Binding-site contacts:
Ligand atom C5 contacts residue SER45 of chain 3.A at 3.8 Å.
Ligand atom N1 contacts residue ASP128 of chain 3.A at 2.8 Å (salt-bridge).
Ligand atom C3 contacts residue VAL47 of chain 3.A at 3.5 Å (hydrophobic).
Ligand atom C10 contacts residue SER45 of chain 3.A at 3.3 Å.
Ligand atom C10 contacts residue VAL47 of chain 3.A at 3.6 Å (hydrophobic).
Ligand atom N4 contacts residue VAL47 of chain 3.A at 3.4 Å.
Ligand atom C13 contacts residue TRP79 of chain 3.A at 3.7 Å (hydrophobic).
Ligand atom O15 contacts residue ALA86 of chain 3.A at 3.8 Å.
Ligand atom C8 contacts residue TRP120 of chain 1.B at 3.4 Å (hydrophobic).
Ligand atom C6 contacts residue TRP108 of chain 3.A at 3.4 Å (hydrophobic).
Ligand atom C5 contacts residue LEU25 of chain 3.A at 3.8 Å (hydrophobic).
Ligand atom C22 contacts residue SER112 of chain 3.A at 3.0 Å.
Ligand atom C12 contacts residue VAL47 of chain 3.A at 3.7 Å (hydrophobic).
Ligand atom C5 contacts residue ASN23 of chain 3.A at 3.8 Å.
Ligand atom N4 contacts residue SER45 of chain 3.A at 3.0 Å (h-bond).
Ligand atom O24 contacts residue SER112 of chain 3.A at 2.6 Å (h-bond).
Ligand atom C17 contacts residue ASN49 of chain 3.A at 3.3 Å.
Ligand atom O9 contacts residue ASP128 of chain 3.A at 3.8 Å.
Ligand atom O15 contacts residue SER88 of chain 3.A at 3.1 Å (h-bond).
Ligand atom N16 contacts residue ASN49 of chain 3.A at 2.5 Å (h-bond).
Ligand atom C14 contacts residue ASN49 of chain 3.A at 3.4 Å.
Ligand atom O9 contacts residue SER45 of chain 3.A at 3.8 Å.
Ligand atom O23 contacts residue SER112 of chain 3.A at 3.3 Å (h-bond).
Ligand atom N16 contacts residue GLY48 of chain 3.A at 3.3 Å.
Ligand atom S7 contacts residue THR90 of chain 3.A at 3.3 Å (h-bond).
Ligand atom C5 contacts residue ASP128 of chain 3.A at 3.7 Å.
Ligand atom C13 contacts residue ASN49 of chain 3.A at 3.5 Å.
Ligand atom C12 contacts residue GLY48 of chain 3.A at 3.5 Å.
Ligand atom C21 contacts residue SER112 of chain 3.A at 3.8 Å.
Ligand atom C18 contacts residue TRP120 of chain 1.B at 3.7 Å (hydrophobic).
Ligand atom C12 contacts residue ASN49 of chain 3.A at 3.5 Å.
Ligand atom C11 contacts residue TRP79 of chain 3.A at 3.6 Å (hydrophobic).
Ligand atom O9 contacts residue SER27 of chain 3.A at 2.8 Å (h-bond).
Ligand atom C5 contacts residue TYR43 of chain 3.A at 3.4 Å (hydrophobic).
Ligand atom O9 contacts residue ASN23 of chain 3.A at 3.0 Å (h-bond).
Ligand atom C5 contacts residue SER27 of chain 3.A at 3.7 Å.
Ligand atom O9 contacts residue TYR43 of chain 3.A at 2.5 Å (h-bond).
Ligand atom S7 contacts residue TRP79 of chain 3.A at 3.8 Å.
Ligand atom C2 contacts residue TRP108 of chain 3.A at 3.9 Å (hydrophobic).
Ligand atom C3 contacts residue TRP120 of chain 1.B at 3.7 Å (hydrophobic).

The small molecule below binds the protein below.
Small molecule (SMILES): O=C(O)CCCCCNC(=O)CCCC[C@@H]1SC[C@@H]2NC(=O)N[C@@H]21

Sequence of chain 1.B:
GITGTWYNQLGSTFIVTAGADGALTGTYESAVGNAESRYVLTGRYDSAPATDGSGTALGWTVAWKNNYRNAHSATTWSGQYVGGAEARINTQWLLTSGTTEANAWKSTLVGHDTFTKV

Sequence of chain 3.A:
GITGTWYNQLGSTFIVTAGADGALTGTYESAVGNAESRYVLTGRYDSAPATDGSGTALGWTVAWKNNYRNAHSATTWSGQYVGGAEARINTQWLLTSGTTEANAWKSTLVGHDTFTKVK